Sequence of chain 1.A:
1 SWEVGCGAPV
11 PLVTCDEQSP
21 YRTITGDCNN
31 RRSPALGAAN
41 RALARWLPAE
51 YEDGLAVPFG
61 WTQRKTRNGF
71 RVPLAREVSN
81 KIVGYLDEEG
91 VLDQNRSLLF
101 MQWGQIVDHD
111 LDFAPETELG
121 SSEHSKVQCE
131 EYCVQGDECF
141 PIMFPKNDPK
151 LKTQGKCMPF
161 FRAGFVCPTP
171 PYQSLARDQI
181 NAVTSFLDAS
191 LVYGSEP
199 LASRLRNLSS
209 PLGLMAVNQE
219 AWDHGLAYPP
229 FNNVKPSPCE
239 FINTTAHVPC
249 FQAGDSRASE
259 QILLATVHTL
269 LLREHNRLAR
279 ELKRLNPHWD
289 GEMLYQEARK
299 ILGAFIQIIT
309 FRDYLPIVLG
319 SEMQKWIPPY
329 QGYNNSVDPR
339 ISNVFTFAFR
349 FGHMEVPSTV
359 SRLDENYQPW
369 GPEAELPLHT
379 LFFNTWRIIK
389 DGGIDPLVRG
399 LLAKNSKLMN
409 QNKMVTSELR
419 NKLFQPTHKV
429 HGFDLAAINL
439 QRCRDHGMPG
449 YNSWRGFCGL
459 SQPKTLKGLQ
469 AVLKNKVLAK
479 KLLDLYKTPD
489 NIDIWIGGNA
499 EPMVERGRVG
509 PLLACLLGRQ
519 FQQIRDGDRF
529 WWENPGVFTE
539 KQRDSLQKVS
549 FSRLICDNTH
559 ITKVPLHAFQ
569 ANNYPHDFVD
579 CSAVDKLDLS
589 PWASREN

Binding-site contacts:
Ligand atom C5 contacts residue ASN332 of chain 1.A at 3.5 Å.
Ligand atom O5 contacts residue SER334 of chain 1.A at 3.8 Å.
Ligand atom C6 contacts residue SER334 of chain 1.A at 4.1 Å.
Ligand atom C7 contacts residue ASN332 of chain 1.A at 3.3 Å.
Ligand atom O5 contacts residue VAL335 of chain 1.A at 4.0 Å.
Ligand atom O5 contacts residue ASN332 of chain 1.A at 2.2 Å (h-bond).
Ligand atom O3 contacts residue ASN332 of chain 1.A at 4.5 Å.
Ligand atom C5 contacts residue SER334 of chain 1.A at 3.7 Å.
Ligand atom O7 contacts residue ASN332 of chain 1.A at 2.9 Å (h-bond).
Ligand atom N2 contacts residue ASN332 of chain 1.A at 3.1 Å (h-bond).
Ligand atom C3 contacts residue ASN332 of chain 1.A at 3.7 Å.
Ligand atom C1 contacts residue SER334 of chain 1.A at 4.3 Å.
Ligand atom C4 contacts residue ASN332 of chain 1.A at 4.1 Å.
Ligand atom C2 contacts residue ASN332 of chain 1.A at 2.4 Å.
Ligand atom C1 contacts residue ASN332 of chain 1.A at 1.4 Å.

This small molecule binds to this protein.
Small molecule (SMILES): CC(=O)N[C@@H]1[C@@H](O)[C@H](O)[C@@H](CO)O[C@H]1O